Sequence of chain 1.B:
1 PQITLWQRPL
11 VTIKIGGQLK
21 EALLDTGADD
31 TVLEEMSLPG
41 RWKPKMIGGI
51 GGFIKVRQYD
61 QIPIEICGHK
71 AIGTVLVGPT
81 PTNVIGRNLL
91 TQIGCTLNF

The protein below binds the small molecule below.
Small molecule (SMILES): CNC(=O)[C@@H](NC(=O)[C@@](O)(CCCN(Cc1ccc(-c2ccsc2)cc1)NC(=O)[C@@H](NC(=O)OC)C(C)(C)C)Cc1ccccc1)C(C)(C)C

Binding-site contacts:
Ligand atom O22 contacts residue GLY27 of chain 1.A at 3.0 Å (h-bond).
Ligand atom C36 contacts residue ASP29 of chain 1.B at 3.4 Å.
Ligand atom C33 contacts residue THR82 of chain 1.A at 3.6 Å.
Ligand atom O3 contacts residue GLY49 of chain 1.A at 3.3 Å.
Ligand atom C13 contacts residue ILE50 of chain 1.B at 3.4 Å (hydrophobic).
Ligand atom C7 contacts residue ILE47 of chain 1.A at 3.5 Å (hydrophobic).
Ligand atom C18 contacts residue PRO81 of chain 1.B at 3.5 Å (hydrophobic).
Ligand atom C47 contacts residue GLY48 of chain 1.B at 3.4 Å.
Ligand atom C47 contacts residue ILE50 of chain 1.A at 3.4 Å (hydrophobic).
Ligand atom N43 contacts residue GLY27 of chain 1.B at 3.2 Å (h-bond).
Ligand atom C25 contacts residue ASP25 of chain 1.A at 2.8 Å.
Ligand atom C30 contacts residue GLY48 of chain 1.B at 3.5 Å.
Ligand atom O22 contacts residue ASP25 of chain 1.B at 2.8 Å (salt-bridge).
Ligand atom C8 contacts residue ASP30 of chain 1.A at 3.6 Å.
Ligand atom C21 contacts residue LEU23 of chain 1.B at 3.3 Å (hydrophobic).
Ligand atom C1 contacts residue ASP25 of chain 1.B at 3.5 Å.
Ligand atom O22 contacts residue ALA28 of chain 1.A at 3.6 Å.
Ligand atom S54 contacts residue PHE53 of chain 1.B at 3.2 Å.
Ligand atom C15 contacts residue ASP25 of chain 1.B at 3.5 Å.
Ligand atom C19 contacts residue THR82 of chain 1.B at 3.6 Å.
Ligand atom C23 contacts residue ASP25 of chain 1.B at 3.6 Å.
Ligand atom N10 contacts residue GLY48 of chain 1.A at 2.9 Å (h-bond).
Ligand atom O44 contacts residue GLY49 of chain 1.B at 3.2 Å.
Ligand atom O37 contacts residue GLY48 of chain 1.B at 3.5 Å (h-bond).
Ligand atom C46 contacts residue ILE50 of chain 1.A at 3.6 Å (hydrophobic).
Ligand atom O39 contacts residue ALA28 of chain 1.B at 3.6 Å.
Ligand atom C5 contacts residue GLY48 of chain 1.A at 3.3 Å.
Ligand atom O39 contacts residue ASP29 of chain 1.B at 2.9 Å (salt-bridge).
Ligand atom C24 contacts residue ASP25 of chain 1.A at 3.0 Å.
Ligand atom C8 contacts residue ALA28 of chain 1.A at 3.5 Å (hydrophobic).
Ligand atom O12 contacts residue ASP29 of chain 1.A at 2.8 Å (salt-bridge).
Ligand atom O39 contacts residue GLY27 of chain 1.B at 3.6 Å.
Ligand atom C28 contacts residue THR82 of chain 1.A at 3.5 Å.
Ligand atom C30 contacts residue PRO81 of chain 1.A at 3.2 Å (hydrophobic).
Ligand atom C21 contacts residue GLY27 of chain 1.A at 3.0 Å.
Ligand atom N40 contacts residue GLY48 of chain 1.B at 3.0 Å (h-bond).
Ligand atom C25 contacts residue GLY27 of chain 1.B at 3.5 Å.
Ligand atom C20 contacts residue LEU23 of chain 1.B at 3.5 Å (hydrophobic).
Ligand atom C36 contacts residue ARG8 of chain 1.A at 3.3 Å.
Ligand atom C55 contacts residue PRO81 of chain 1.A at 3.6 Å (hydrophobic).

Sequence of chain 1.A:
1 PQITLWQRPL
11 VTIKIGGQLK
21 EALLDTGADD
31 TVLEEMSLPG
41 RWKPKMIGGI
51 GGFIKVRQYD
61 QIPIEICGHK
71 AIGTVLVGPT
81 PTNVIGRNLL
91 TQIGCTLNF